Sequence of chain 1.A:
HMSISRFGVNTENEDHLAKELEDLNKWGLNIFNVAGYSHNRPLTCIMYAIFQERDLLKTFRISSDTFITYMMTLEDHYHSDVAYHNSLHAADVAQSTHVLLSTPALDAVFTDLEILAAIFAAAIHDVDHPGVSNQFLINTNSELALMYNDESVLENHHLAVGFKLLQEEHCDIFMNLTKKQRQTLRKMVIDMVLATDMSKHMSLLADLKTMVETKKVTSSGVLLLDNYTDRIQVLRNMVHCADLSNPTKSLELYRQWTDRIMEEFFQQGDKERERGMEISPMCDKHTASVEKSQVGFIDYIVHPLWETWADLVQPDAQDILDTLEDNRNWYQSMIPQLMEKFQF

A protein and the small-molecule ligand that binds it are described below.
Small molecule (SMILES): O=C(O)Cc1ccc(Nc2nc(-c3cccc(Cl)c3)nc(C3CC3)n2)cc1

Binding-site contacts:
Ligand atom C19 contacts residue PHE299 of chain 1.A at 3.9 Å (hydrophobic).
Ligand atom C7 contacts residue ILE263 of chain 1.A at 3.8 Å (hydrophobic).
Ligand atom O contacts residue SER135 of chain 1.A at 3.5 Å.
Ligand atom O1 contacts residue PHE267 of chain 1.A at 3.5 Å.
Ligand atom C17 contacts residue ILE263 of chain 1.A at 3.9 Å (hydrophobic).
Ligand atom C5 contacts residue LEU355 of chain 1.A at 3.7 Å (hydrophobic).
Ligand atom C6 contacts residue PHE299 of chain 1.A at 3.6 Å (hydrophobic).
Ligand atom C16 contacts residue EDO1 of chain 1.K at 3.0 Å.
Ligand atom N1 contacts residue PHE299 of chain 1.A at 3.7 Å.
Ligand atom C1 contacts residue GLN296 of chain 1.A at 3.5 Å.
Ligand atom C3 contacts residue PHE267 of chain 1.A at 3.8 Å (hydrophobic).
Ligand atom C19 contacts residue PRO249 of chain 1.A at 3.9 Å (hydrophobic).
Ligand atom C8 contacts residue PHE299 of chain 1.A at 3.7 Å (hydrophobic).
Ligand atom C17 contacts residue PHE299 of chain 1.A at 3.9 Å (hydrophobic).
Ligand atom C14 contacts residue HIS87 of chain 1.A at 3.9 Å.
Ligand atom N2 contacts residue PHE299 of chain 1.A at 3.6 Å.
Ligand atom C12 contacts residue MET200 of chain 1.A at 3.7 Å (hydrophobic).
Ligand atom C7 contacts residue PHE299 of chain 1.A at 3.4 Å (hydrophobic).
Ligand atom N contacts residue GLN296 of chain 1.A at 3.2 Å (h-bond).
Ligand atom C17 contacts residue GLN296 of chain 1.A at 3.4 Å.
Ligand atom N1 contacts residue ILE263 of chain 1.A at 3.9 Å.
Ligand atom O1 contacts residue EDO1 of chain 1.K at 2.6 Å (h-bond).
Ligand atom C contacts residue SER295 of chain 1.A at 3.8 Å.
Ligand atom CL contacts residue PHE359 of chain 1.A at 3.7 Å.
Ligand atom C19 contacts residue TYR256 of chain 1.A at 3.9 Å (hydrophobic).
Ligand atom C2 contacts residue PHE299 of chain 1.A at 3.9 Å (hydrophobic).
Ligand atom C contacts residue MET284 of chain 1.A at 3.6 Å (hydrophobic).
Ligand atom C18 contacts residue ASN248 of chain 1.A at 3.5 Å.
Ligand atom C7 contacts residue GLN296 of chain 1.A at 3.9 Å.
Ligand atom N contacts residue PHE299 of chain 1.A at 3.4 Å.
Ligand atom C19 contacts residue ASN248 of chain 1.A at 3.5 Å.
Ligand atom C15 contacts residue MET200 of chain 1.A at 3.6 Å (hydrophobic).
Ligand atom C10 contacts residue PHE359 of chain 1.A at 3.9 Å (hydrophobic).
Ligand atom O contacts residue EDO1 of chain 1.K at 2.7 Å (h-bond).
Ligand atom C5 contacts residue MET284 of chain 1.A at 3.3 Å (hydrophobic).
Ligand atom C8 contacts residue ILE263 of chain 1.A at 3.9 Å (hydrophobic).
Ligand atom C11 contacts residue PHE359 of chain 1.A at 3.6 Å (hydrophobic).
Ligand atom C18 contacts residue ILE263 of chain 1.A at 3.9 Å (hydrophobic).
Ligand atom C18 contacts residue THR260 of chain 1.A at 3.8 Å.
Ligand atom C1 contacts residue PHE299 of chain 1.A at 3.8 Å (hydrophobic).